Sequence of chain 1.A:
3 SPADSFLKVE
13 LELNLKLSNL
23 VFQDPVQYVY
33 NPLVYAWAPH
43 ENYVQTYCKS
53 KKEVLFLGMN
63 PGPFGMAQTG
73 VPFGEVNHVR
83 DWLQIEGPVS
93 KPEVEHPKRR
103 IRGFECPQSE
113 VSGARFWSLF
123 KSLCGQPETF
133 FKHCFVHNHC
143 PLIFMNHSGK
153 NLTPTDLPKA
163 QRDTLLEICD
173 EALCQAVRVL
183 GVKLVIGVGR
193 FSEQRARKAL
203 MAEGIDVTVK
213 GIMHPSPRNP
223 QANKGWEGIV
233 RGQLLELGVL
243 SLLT

This protein binds this small molecule.
Small molecule (SMILES): O=c1cc[nH]c(=O)[nH]1

Binding-site contacts:
Ligand atom O2 contacts residue HIS216 of chain 1.A at 2.9 Å (h-bond).
Ligand atom C6 contacts residue GLU112 of chain 1.A at 4.4 Å.
Ligand atom C6 contacts residue ASN62 of chain 1.A at 3.6 Å.
Ligand atom C2 contacts residue HIS216 of chain 1.A at 3.5 Å.
Ligand atom C4 contacts residue PRO63 of chain 1.A at 4.2 Å (hydrophobic).
Ligand atom O4 contacts residue PRO63 of chain 1.A at 4.0 Å.
Ligand atom C6 contacts residue PHE75 of chain 1.A at 3.8 Å (hydrophobic).
Ligand atom C4 contacts residue ASN62 of chain 1.A at 3.0 Å.
Ligand atom O2 contacts residue ASN140 of chain 1.A at 4.0 Å.
Ligand atom C2 contacts residue ASN140 of chain 1.A at 3.8 Å.
Ligand atom C2 contacts residue PHE75 of chain 1.A at 3.4 Å (hydrophobic).
Ligand atom C2 contacts residue ASN62 of chain 1.A at 3.1 Å.
Ligand atom C4 contacts residue GLY64 of chain 1.A at 4.2 Å.
Ligand atom C4 contacts residue ASN140 of chain 1.A at 3.6 Å.
Ligand atom O4 contacts residue ASN62 of chain 1.A at 3.6 Å.
Ligand atom O4 contacts residue PRO74 of chain 1.A at 3.7 Å.
Ligand atom N3 contacts residue PHE75 of chain 1.A at 3.5 Å.
Ligand atom O4 contacts residue PHE75 of chain 1.A at 2.7 Å (h-bond).
Ligand atom O2 contacts residue ASN62 of chain 1.A at 3.8 Å.
Ligand atom N3 contacts residue ASN62 of chain 1.A at 2.9 Å (h-bond).
Ligand atom C5 contacts residue GLY64 of chain 1.A at 3.6 Å.
Ligand atom N3 contacts residue MET61 of chain 1.A at 4.0 Å.
Ligand atom N3 contacts residue GLY60 of chain 1.A at 4.2 Å.
Ligand atom N3 contacts residue ASN140 of chain 1.A at 2.9 Å (h-bond).
Ligand atom C4 contacts residue PHE75 of chain 1.A at 3.5 Å (hydrophobic).
Ligand atom O4 contacts residue MET68 of chain 1.A at 3.8 Å.
Ligand atom C5 contacts residue PHE75 of chain 1.A at 3.8 Å (hydrophobic).
Ligand atom O2 contacts residue GLY60 of chain 1.A at 3.6 Å.
Ligand atom C2 contacts residue GLY60 of chain 1.A at 4.2 Å.
Ligand atom N1 contacts residue HIS216 of chain 1.A at 3.3 Å (h-bond).
Ligand atom C5 contacts residue PRO63 of chain 1.A at 4.3 Å (hydrophobic).
Ligand atom N1 contacts residue ASN62 of chain 1.A at 3.5 Å (h-bond).
Ligand atom O2 contacts residue PHE75 of chain 1.A at 3.6 Å.
Ligand atom C2 contacts residue MET61 of chain 1.A at 3.7 Å (hydrophobic).
Ligand atom O4 contacts residue ASN140 of chain 1.A at 2.9 Å (h-bond).
Ligand atom O2 contacts residue MET61 of chain 1.A at 2.9 Å (h-bond).
Ligand atom N1 contacts residue PHE75 of chain 1.A at 3.4 Å.
Ligand atom C5 contacts residue ASN62 of chain 1.A at 3.4 Å.
Ligand atom C6 contacts residue SER114 of chain 1.A at 4.0 Å.
Ligand atom C6 contacts residue GLY64 of chain 1.A at 4.0 Å.